Binding-site contacts:
Ligand atom C contacts residue ASN227 of chain 7.T at 3.5 Å.
Ligand atom N contacts residue ASN227 of chain 7.T at 3.0 Å (h-bond).
Ligand atom CB contacts residue LEU286 of chain 7.T at 3.9 Å (hydrophobic).
Ligand atom O contacts residue THR235 of chain 7.T at 3.1 Å (h-bond).
Ligand atom CG2 contacts residue HIS277 of chain 7.T at 3.3 Å.
Ligand atom C contacts residue ASN281 of chain 7.T at 3.8 Å.
Ligand atom CB contacts residue ASP233 of chain 7.T at 3.0 Å.
Ligand atom O contacts residue THR235 of chain 7.T at 3.0 Å (h-bond).
Ligand atom CD1 contacts residue TYR94 of chain 7.T at 3.5 Å (hydrophobic).
Ligand atom O contacts residue ASN227 of chain 7.T at 3.6 Å.
Ligand atom O contacts residue HIS277 of chain 7.T at 3.4 Å.
Ligand atom C contacts residue LEU286 of chain 7.T at 3.8 Å (hydrophobic).
Ligand atom CA contacts residue THR235 of chain 7.T at 3.6 Å.
Ligand atom O contacts residue LEU286 of chain 7.T at 3.2 Å.
Ligand atom CG2 contacts residue ASN281 of chain 7.T at 3.6 Å.
Ligand atom CG contacts residue ASP233 of chain 7.T at 3.0 Å.
Ligand atom CD1 contacts residue TYR91 of chain 7.T at 3.9 Å (hydrophobic).
Ligand atom CB contacts residue HIS277 of chain 7.T at 3.7 Å.
Ligand atom CG2 contacts residue LEU286 of chain 7.T at 3.7 Å (hydrophobic).
Ligand atom N contacts residue THR235 of chain 7.T at 3.5 Å (h-bond).
Ligand atom CG2 contacts residue PHE278 of chain 7.T at 3.7 Å (hydrophobic).
Ligand atom CG1 contacts residue TYR94 of chain 7.T at 3.8 Å (hydrophobic).
Ligand atom CG1 contacts residue VAL280 of chain 7.T at 4.0 Å (hydrophobic).
Ligand atom CD contacts residue HIS277 of chain 7.T at 3.9 Å.
Ligand atom N contacts residue THR235 of chain 7.T at 3.9 Å.
Ligand atom C contacts residue THR235 of chain 7.T at 3.6 Å.
Ligand atom CG contacts residue LYS234 of chain 7.T at 3.3 Å.
Ligand atom C contacts residue THR235 of chain 7.T at 3.6 Å.
Ligand atom CG2 contacts residue GLU236 of chain 7.T at 3.3 Å.
Ligand atom CG contacts residue TYR273 of chain 7.T at 3.6 Å (hydrophobic).
Ligand atom CA contacts residue ASN227 of chain 7.T at 3.7 Å.
Ligand atom O contacts residue ASN281 of chain 7.T at 2.6 Å (h-bond).
Ligand atom N contacts residue TYR273 of chain 7.T at 3.9 Å.
Ligand atom O contacts residue LYS234 of chain 7.T at 3.6 Å.
Ligand atom O contacts residue TYR94 of chain 7.T at 2.9 Å.
Ligand atom CD contacts residue TYR273 of chain 7.T at 3.3 Å (hydrophobic).
Ligand atom CB contacts residue TYR238 of chain 7.T at 3.6 Å (hydrophobic).
Ligand atom C contacts residue TYR94 of chain 7.T at 4.0 Å (hydrophobic).
Ligand atom CG contacts residue HIS277 of chain 7.T at 3.8 Å.
Ligand atom C contacts residue THR235 of chain 7.T at 3.6 Å.

A protein and the small-molecule ligand that binds it are described below.
Small molecule (SMILES): CC[C@H](C)[C@H](NC(=O)[C@H](CO)NC(=O)[C@H](CCCN=C(N)N)NC(=O)[C@@H](NC(=O)[C@@H]1CCCN1C(=O)[C@@H]1CCCN1C(=O)[C@H](C)N)C(C)C)C(=O)N[C@H](C=O)Cc1ccc(O)cc1

Sequence of chain 7.T:
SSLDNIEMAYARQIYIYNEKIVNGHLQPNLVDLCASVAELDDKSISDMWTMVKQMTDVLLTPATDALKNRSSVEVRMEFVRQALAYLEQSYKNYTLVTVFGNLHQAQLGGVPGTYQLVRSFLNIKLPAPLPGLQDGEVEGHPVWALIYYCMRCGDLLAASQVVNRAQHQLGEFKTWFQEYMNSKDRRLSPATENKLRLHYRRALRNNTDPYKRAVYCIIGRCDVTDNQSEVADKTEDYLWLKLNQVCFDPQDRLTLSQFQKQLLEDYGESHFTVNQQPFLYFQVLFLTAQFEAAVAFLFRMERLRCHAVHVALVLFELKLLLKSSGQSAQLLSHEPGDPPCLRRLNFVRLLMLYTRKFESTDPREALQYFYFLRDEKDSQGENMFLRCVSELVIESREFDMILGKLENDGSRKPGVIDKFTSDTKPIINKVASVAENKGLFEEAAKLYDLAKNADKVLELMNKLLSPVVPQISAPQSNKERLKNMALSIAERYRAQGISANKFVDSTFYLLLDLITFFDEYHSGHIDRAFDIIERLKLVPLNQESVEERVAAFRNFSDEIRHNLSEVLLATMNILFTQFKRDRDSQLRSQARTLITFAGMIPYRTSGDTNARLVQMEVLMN